The small molecule below binds the protein below.
Small molecule (SMILES): CC(=O)N[C@H]1[C@H](O[C@H]2[C@H](O)[C@@H](NC(C)=O)CO[C@@H]2CO)O[C@H](CO)[C@@H](O)[C@@H]1O

Sequence of chain 1.G:
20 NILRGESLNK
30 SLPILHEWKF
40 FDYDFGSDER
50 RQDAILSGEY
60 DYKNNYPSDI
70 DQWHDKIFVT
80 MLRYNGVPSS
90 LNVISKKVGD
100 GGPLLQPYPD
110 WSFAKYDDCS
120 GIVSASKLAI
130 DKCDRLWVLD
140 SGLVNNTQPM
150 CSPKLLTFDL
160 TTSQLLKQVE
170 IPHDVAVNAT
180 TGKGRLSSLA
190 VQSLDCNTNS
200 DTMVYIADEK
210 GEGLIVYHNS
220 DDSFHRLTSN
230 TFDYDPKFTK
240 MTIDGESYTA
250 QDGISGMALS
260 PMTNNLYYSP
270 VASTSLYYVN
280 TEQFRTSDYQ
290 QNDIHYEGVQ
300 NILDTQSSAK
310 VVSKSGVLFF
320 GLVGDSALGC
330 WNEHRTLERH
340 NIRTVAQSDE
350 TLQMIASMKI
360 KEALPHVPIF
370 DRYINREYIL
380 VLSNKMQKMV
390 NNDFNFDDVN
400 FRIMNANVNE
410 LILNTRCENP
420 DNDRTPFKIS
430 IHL

Binding-site contacts:
Ligand atom C2 contacts residue GLN147 of chain 1.G at 4.2 Å.
Ligand atom O7 contacts residue TYR83 of chain 1.G at 4.4 Å.
Ligand atom C4 contacts residue ASN144 of chain 1.G at 4.2 Å.
Ligand atom C5 contacts residue ASN84 of chain 1.G at 3.8 Å.
Ligand atom N2 contacts residue ASN144 of chain 1.G at 2.9 Å (h-bond).
Ligand atom N2 contacts residue GLN147 of chain 1.G at 3.7 Å.
Ligand atom O7 contacts residue ASN84 of chain 1.G at 3.7 Å.
Ligand atom C7 contacts residue ASN144 of chain 1.G at 3.1 Å.
Ligand atom C1 contacts residue ASN144 of chain 1.G at 1.4 Å.
Ligand atom C2 contacts residue ASN144 of chain 1.G at 2.5 Å.
Ligand atom C3 contacts residue ASN144 of chain 1.G at 3.8 Å.
Ligand atom C8 contacts residue GLN147 of chain 1.G at 4.3 Å.
Ligand atom C8 contacts residue ASN144 of chain 1.G at 3.9 Å.
Ligand atom O5 contacts residue ASN144 of chain 1.G at 2.4 Å (h-bond).
Ligand atom O7 contacts residue ASN144 of chain 1.G at 3.1 Å (h-bond).
Ligand atom C8 contacts residue VAL143 of chain 1.G at 3.6 Å (hydrophobic).
Ligand atom C8 contacts residue MET149 of chain 1.G at 4.5 Å (hydrophobic).
Ligand atom C6 contacts residue ASN84 of chain 1.G at 4.2 Å.
Ligand atom O4 contacts residue ASN84 of chain 1.G at 4.4 Å.
Ligand atom C5 contacts residue ASN144 of chain 1.G at 3.7 Å.